This protein binds this small molecule.
Small molecule (SMILES): O=C(NCc1c(F)cc(F)cc1F)c1cn2c(c(O)c1=O)C(=O)N1[C@H]3CC[C@H](C3)O[C@@H]1C2

Sequence of chain 1.A:
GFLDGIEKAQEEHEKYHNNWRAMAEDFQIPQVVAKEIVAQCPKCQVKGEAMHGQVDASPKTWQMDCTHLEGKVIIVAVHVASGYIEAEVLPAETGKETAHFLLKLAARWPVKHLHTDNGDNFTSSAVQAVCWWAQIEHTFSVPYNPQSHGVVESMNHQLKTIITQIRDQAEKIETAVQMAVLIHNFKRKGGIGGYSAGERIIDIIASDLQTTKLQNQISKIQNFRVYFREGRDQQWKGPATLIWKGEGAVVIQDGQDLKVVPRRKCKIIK

Binding-site contacts:
Ligand atom OAD contacts residue ASP65 of chain 1.A at 3.2 Å (salt-bridge).
Ligand atom OAC contacts residue MG1 of chain 1.U at 2.0 Å.
Ligand atom OAC contacts residue ASP65 of chain 1.A at 4.0 Å.
Ligand atom CAH contacts residue GLN147 of chain 1.A at 4.2 Å.
Ligand atom CAW contacts residue ASP117 of chain 1.A at 4.2 Å.
Ligand atom CAZ contacts residue MG1 of chain 1.T at 3.6 Å.
Ligand atom CAR contacts residue PRO146 of chain 1.A at 4.2 Å (hydrophobic).
Ligand atom CAI contacts residue PRO146 of chain 1.A at 3.7 Å (hydrophobic).
Ligand atom CBA contacts residue MG1 of chain 1.U at 2.7 Å.
Ligand atom CAS contacts residue MG1 of chain 1.T at 3.0 Å.
Ligand atom CAW contacts residue MG1 of chain 1.T at 3.2 Å.
Ligand atom CAW contacts residue GLU153 of chain 1.A at 3.9 Å.
Ligand atom CAM contacts residue GLY119 of chain 1.A at 4.0 Å.
Ligand atom OAC contacts residue GLU153 of chain 1.A at 2.7 Å (salt-bridge).
Ligand atom OAD contacts residue GLU153 of chain 1.A at 3.4 Å (salt-bridge).
Ligand atom CAZ contacts residue ASP117 of chain 1.A at 4.3 Å.
Ligand atom CAT contacts residue PRO146 of chain 1.A at 4.1 Å (hydrophobic).
Ligand atom OAD contacts residue MG1 of chain 1.U at 2.1 Å.
Ligand atom OAB contacts residue ASP65 of chain 1.A at 4.1 Å.
Ligand atom CAX contacts residue MG1 of chain 1.U at 4.2 Å.
Ligand atom NBE contacts residue MG1 of chain 1.T at 4.2 Å.
Ligand atom CBC contacts residue ASP117 of chain 1.A at 4.3 Å.
Ligand atom FAG contacts residue GLU153 of chain 1.A at 3.3 Å.
Ligand atom CAY contacts residue PRO146 of chain 1.A at 4.3 Å (hydrophobic).
Ligand atom CAM contacts residue ASN118 of chain 1.A at 4.1 Å.
Ligand atom CAS contacts residue ASP117 of chain 1.A at 3.6 Å.
Ligand atom OAB contacts residue ASP117 of chain 1.A at 2.9 Å (salt-bridge).
Ligand atom OAA contacts residue PRO146 of chain 1.A at 4.3 Å.
Ligand atom FAE contacts residue GLN147 of chain 1.A at 3.1 Å.
Ligand atom CBA contacts residue GLU153 of chain 1.A at 3.5 Å.
Ligand atom OAD contacts residue MG1 of chain 1.T at 2.1 Å.
Ligand atom FAG contacts residue PRO146 of chain 1.A at 4.1 Å.
Ligand atom OAB contacts residue MG1 of chain 1.T at 2.0 Å.
Ligand atom OAQ contacts residue TYR144 of chain 1.A at 4.2 Å.
Ligand atom NBE contacts residue ASP117 of chain 1.A at 4.3 Å.
Ligand atom CAT contacts residue GLN147 of chain 1.A at 4.1 Å.
Ligand atom CAZ contacts residue MG1 of chain 1.U at 4.2 Å.
Ligand atom CAV contacts residue PRO146 of chain 1.A at 3.8 Å (hydrophobic).
Ligand atom CAW contacts residue MG1 of chain 1.U at 2.8 Å.
Ligand atom OAD contacts residue ASP117 of chain 1.A at 3.4 Å (salt-bridge).